Sequence of chain 1.C:
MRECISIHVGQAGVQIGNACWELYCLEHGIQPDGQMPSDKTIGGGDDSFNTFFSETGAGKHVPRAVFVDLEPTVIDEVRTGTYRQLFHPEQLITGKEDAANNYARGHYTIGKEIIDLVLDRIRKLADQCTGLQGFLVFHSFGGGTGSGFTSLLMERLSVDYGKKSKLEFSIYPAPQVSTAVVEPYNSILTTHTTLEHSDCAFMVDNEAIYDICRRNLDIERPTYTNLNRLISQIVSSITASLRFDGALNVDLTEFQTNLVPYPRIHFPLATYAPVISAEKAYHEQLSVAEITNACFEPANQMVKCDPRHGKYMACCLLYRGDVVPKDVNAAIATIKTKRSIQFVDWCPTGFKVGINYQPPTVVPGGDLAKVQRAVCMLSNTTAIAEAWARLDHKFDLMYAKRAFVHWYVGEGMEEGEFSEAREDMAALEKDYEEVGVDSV

Sequence of chain 1.D:
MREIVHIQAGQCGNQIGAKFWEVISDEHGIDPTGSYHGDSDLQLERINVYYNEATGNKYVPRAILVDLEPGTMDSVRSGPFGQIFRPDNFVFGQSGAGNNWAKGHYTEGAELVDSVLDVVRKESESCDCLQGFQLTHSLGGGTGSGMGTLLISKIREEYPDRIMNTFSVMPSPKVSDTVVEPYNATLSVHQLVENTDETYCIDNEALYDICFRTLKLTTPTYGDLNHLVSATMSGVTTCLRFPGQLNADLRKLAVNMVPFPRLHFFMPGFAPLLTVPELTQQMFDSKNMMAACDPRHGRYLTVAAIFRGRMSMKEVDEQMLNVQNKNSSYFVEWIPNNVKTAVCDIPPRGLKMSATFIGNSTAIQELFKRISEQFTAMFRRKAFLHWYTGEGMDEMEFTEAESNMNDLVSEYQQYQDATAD

Binding-site contacts:
Ligand atom C01 contacts residue ASN348 of chain 1.D at 3.2 Å.
Ligand atom C06 contacts residue ASN256 of chain 1.D at 3.7 Å.
Ligand atom C16 contacts residue ILE316 of chain 1.D at 3.8 Å (hydrophobic).
Ligand atom C20 contacts residue LYS350 of chain 1.D at 3.8 Å.
Ligand atom C01 contacts residue ASN256 of chain 1.D at 3.9 Å.
Ligand atom C04 contacts residue MET257 of chain 1.D at 3.7 Å (hydrophobic).
Ligand atom O12 contacts residue ALA248 of chain 1.D at 3.4 Å.
Ligand atom C15 contacts residue CYS239 of chain 1.D at 3.7 Å (hydrophobic).
Ligand atom C21 contacts residue THR179 of chain 1.C at 3.7 Å.
Ligand atom O12 contacts residue LEU253 of chain 1.D at 3.9 Å.
Ligand atom C11 contacts residue LEU253 of chain 1.D at 3.6 Å (hydrophobic).
Ligand atom C17 contacts residue ALA314 of chain 1.D at 3.8 Å (hydrophobic).
Ligand atom O13 contacts residue CYS239 of chain 1.D at 3.8 Å.
Ligand atom C11 contacts residue ALA248 of chain 1.D at 3.6 Å (hydrophobic).
Ligand atom O22 contacts residue VAL181 of chain 1.C at 3.3 Å (h-bond).
Ligand atom O22 contacts residue ALA180 of chain 1.C at 3.4 Å.
Ligand atom C20 contacts residue THR179 of chain 1.C at 3.2 Å.
Ligand atom C01 contacts residue VAL313 of chain 1.D at 3.6 Å (hydrophobic).
Ligand atom O22 contacts residue THR179 of chain 1.C at 3.4 Å (h-bond).
Ligand atom C05 contacts residue ASN256 of chain 1.D at 3.7 Å.
Ligand atom O02 contacts residue VAL181 of chain 1.C at 3.8 Å.
Ligand atom C21 contacts residue ASN256 of chain 1.D at 3.7 Å.
Ligand atom C08 contacts residue LYS252 of chain 1.D at 3.7 Å.
Ligand atom C16 contacts residue ALA352 of chain 1.D at 3.6 Å (hydrophobic).
Ligand atom C03 contacts residue LYS350 of chain 1.D at 3.5 Å.
Ligand atom C10 contacts residue LEU253 of chain 1.D at 3.6 Å (hydrophobic).
Ligand atom C16 contacts residue ALA315 of chain 1.D at 3.4 Å (hydrophobic).
Ligand atom C10 contacts residue ALA248 of chain 1.D at 3.6 Å (hydrophobic).
Ligand atom C15 contacts residue ALA314 of chain 1.D at 3.9 Å (hydrophobic).
Ligand atom O22 contacts residue LYS350 of chain 1.D at 3.6 Å.
Ligand atom C20 contacts residue ASN256 of chain 1.D at 3.7 Å.
Ligand atom O02 contacts residue LYS350 of chain 1.D at 3.6 Å.
Ligand atom C15 contacts residue ILE316 of chain 1.D at 3.5 Å (hydrophobic).
Ligand atom C17 contacts residue LYS350 of chain 1.D at 3.6 Å.
Ligand atom C16 contacts residue ALA314 of chain 1.D at 3.8 Å (hydrophobic).
Ligand atom C04 contacts residue ASN256 of chain 1.D at 3.6 Å.
Ligand atom C21 contacts residue LYS350 of chain 1.D at 3.5 Å.
Ligand atom C19 contacts residue LEU246 of chain 1.D at 3.9 Å (hydrophobic).
Ligand atom C03 contacts residue ASN256 of chain 1.D at 3.6 Å.
Ligand atom O12 contacts residue LEU240 of chain 1.D at 3.9 Å.

The protein below binds the small molecule below.
Small molecule (SMILES): COc1ccc(N(C)c2cc(=O)oc3ccccc23)cc1O